Binding-site contacts:
Ligand atom C2B contacts residue TYR147 of chain 22.A at 3.4 Å (hydrophobic).
Ligand atom C2C contacts residue MET217 of chain 22.A at 3.9 Å (hydrophobic).
Ligand atom C4A contacts residue MET146 of chain 22.A at 4.0 Å (hydrophobic).
Ligand atom CL2 contacts residue ILE184 of chain 22.A at 4.2 Å.
Ligand atom N3A contacts residue PHE182 of chain 22.A at 4.1 Å.
Ligand atom C31 contacts residue LEU103 of chain 22.A at 4.1 Å (hydrophobic).
Ligand atom CL2 contacts residue TYR147 of chain 22.A at 2.4 Å.
Ligand atom O1B contacts residue ILE125 of chain 22.A at 4.1 Å.
Ligand atom C2A contacts residue ILE220 of chain 22.A at 4.1 Å (hydrophobic).
Ligand atom C3 contacts residue MET217 of chain 22.A at 4.2 Å (hydrophobic).
Ligand atom O1A contacts residue LEU127 of chain 22.A at 4.1 Å.
Ligand atom C4A contacts residue TYR145 of chain 22.A at 3.7 Å (hydrophobic).
Ligand atom C2B contacts residue ILE184 of chain 22.A at 4.1 Å (hydrophobic).
Ligand atom C3 contacts residue LEU103 of chain 22.A at 4.3 Å (hydrophobic).
Ligand atom CL1 contacts residue ILE125 of chain 22.A at 3.7 Å.
Ligand atom C3B contacts residue ILE125 of chain 22.A at 4.3 Å (hydrophobic).
Ligand atom C6B contacts residue ILE125 of chain 22.A at 3.3 Å (hydrophobic).
Ligand atom C2B contacts residue ILE125 of chain 22.A at 4.1 Å (hydrophobic).
Ligand atom C31 contacts residue MET195 of chain 22.A at 3.9 Å (hydrophobic).
Ligand atom CL2 contacts residue LEU187 of chain 22.A at 3.9 Å.
Ligand atom C3C contacts residue ILE101 of chain 22.A at 3.8 Å (hydrophobic).
Ligand atom N3A contacts residue ILE220 of chain 22.A at 4.3 Å.
Ligand atom N3A contacts residue TYR147 of chain 22.A at 4.1 Å.
Ligand atom CL1 contacts residue ILE239 of chain 22.A at 4.0 Å.
Ligand atom C2C contacts residue ILE101 of chain 22.A at 4.2 Å (hydrophobic).
Ligand atom C5 contacts residue MET217 of chain 22.A at 3.8 Å (hydrophobic).
Ligand atom C1B contacts residue ILE125 of chain 22.A at 3.6 Å (hydrophobic).
Ligand atom O1 contacts residue MET217 of chain 22.A at 2.7 Å (h-bond).
Ligand atom C5B contacts residue ILE220 of chain 22.A at 4.3 Å (hydrophobic).
Ligand atom C4 contacts residue LEU103 of chain 22.A at 3.6 Å (hydrophobic).
Ligand atom C5A contacts residue LEU127 of chain 22.A at 3.8 Å (hydrophobic).
Ligand atom C5B contacts residue ILE125 of chain 22.A at 3.5 Å (hydrophobic).
Ligand atom N2 contacts residue MET217 of chain 22.A at 3.1 Å (h-bond).
Ligand atom C4B contacts residue ILE220 of chain 22.A at 4.2 Å (hydrophobic).
Ligand atom N2 contacts residue ASN215 of chain 22.A at 4.0 Å.
Ligand atom C2A contacts residue PHE182 of chain 22.A at 4.1 Å (hydrophobic).
Ligand atom C5A contacts residue TYR145 of chain 22.A at 3.7 Å (hydrophobic).
Ligand atom C3B contacts residue TYR147 of chain 22.A at 3.3 Å (hydrophobic).
Ligand atom C4B contacts residue ILE125 of chain 22.A at 4.0 Å (hydrophobic).
Ligand atom O1A contacts residue ILE239 of chain 22.A at 4.3 Å.

Sequence of chain 22.A:
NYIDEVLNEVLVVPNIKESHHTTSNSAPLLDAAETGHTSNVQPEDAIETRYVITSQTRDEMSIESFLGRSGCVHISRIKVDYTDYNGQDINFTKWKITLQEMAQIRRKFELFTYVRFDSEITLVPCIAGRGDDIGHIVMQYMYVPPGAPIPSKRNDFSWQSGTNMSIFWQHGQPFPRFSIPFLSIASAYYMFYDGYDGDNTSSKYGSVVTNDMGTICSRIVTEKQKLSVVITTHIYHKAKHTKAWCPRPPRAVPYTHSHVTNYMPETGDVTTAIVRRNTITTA

A small-molecule ligand and the protein it binds are described below.
Small molecule (SMILES): Cc1cc(CCCOc2c(Cl)cc(C3=NCCO3)cc2Cl)on1